This small molecule binds to this protein.
Small molecule (SMILES): Oc1cc(Cl)ccc1Oc1ccc(Cl)cc1Cl

Sequence of chain 2.A:
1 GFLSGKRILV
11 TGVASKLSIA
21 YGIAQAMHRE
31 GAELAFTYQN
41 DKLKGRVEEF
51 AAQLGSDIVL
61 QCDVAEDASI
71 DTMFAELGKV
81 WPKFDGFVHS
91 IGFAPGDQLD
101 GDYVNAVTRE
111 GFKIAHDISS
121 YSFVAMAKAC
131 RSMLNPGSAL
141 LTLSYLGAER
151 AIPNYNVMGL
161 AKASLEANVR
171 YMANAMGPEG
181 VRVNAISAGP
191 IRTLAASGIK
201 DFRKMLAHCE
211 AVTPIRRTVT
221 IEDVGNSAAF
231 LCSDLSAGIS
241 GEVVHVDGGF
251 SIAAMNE

Binding-site contacts:
Ligand atom C5 contacts residue NAD1 of chain 2.C at 3.3 Å.
Ligand atom C1 contacts residue NAD1 of chain 2.C at 3.5 Å.
Ligand atom C12 contacts residue LEU99 of chain 2.A at 3.9 Å (hydrophobic).
Ligand atom CL16 contacts residue ALA195 of chain 2.A at 3.5 Å.
Ligand atom C11 contacts residue LEU99 of chain 2.A at 4.2 Å (hydrophobic).
Ligand atom C3 contacts residue ALA196 of chain 2.A at 3.7 Å (hydrophobic).
Ligand atom CL14 contacts residue TYR145 of chain 2.A at 3.4 Å.
Ligand atom CL15 contacts residue PHE93 of chain 2.A at 3.7 Å.
Ligand atom C6 contacts residue NAD1 of chain 2.C at 3.2 Å.
Ligand atom O17 contacts residue TYR155 of chain 2.A at 2.6 Å (h-bond).
Ligand atom CL15 contacts residue ALA94 of chain 2.A at 3.1 Å.
Ligand atom C10 contacts residue GLY92 of chain 2.A at 3.3 Å.
Ligand atom CL14 contacts residue NAD1 of chain 2.C at 3.6 Å.
Ligand atom C6 contacts residue TYR155 of chain 2.A at 3.5 Å (hydrophobic).
Ligand atom C4 contacts residue ALA196 of chain 2.A at 3.8 Å (hydrophobic).
Ligand atom C3 contacts residue PHE202 of chain 2.A at 3.8 Å (hydrophobic).
Ligand atom C12 contacts residue ILE199 of chain 2.A at 3.9 Å (hydrophobic).
Ligand atom C13 contacts residue ILE199 of chain 2.A at 4.0 Å (hydrophobic).
Ligand atom O7 contacts residue NAD1 of chain 2.C at 2.9 Å (h-bond).
Ligand atom C2 contacts residue NAD1 of chain 2.C at 3.3 Å.
Ligand atom C9 contacts residue GLY92 of chain 2.A at 3.7 Å.
Ligand atom C1 contacts residue TYR155 of chain 2.A at 3.6 Å (hydrophobic).
Ligand atom C9 contacts residue ALA195 of chain 2.A at 3.4 Å (hydrophobic).
Ligand atom C1 contacts residue TYR145 of chain 2.A at 3.9 Å (hydrophobic).
Ligand atom CL16 contacts residue NAD1 of chain 2.C at 3.4 Å.
Ligand atom C8 contacts residue NAD1 of chain 2.C at 3.5 Å.
Ligand atom CL16 contacts residue GLY92 of chain 2.A at 3.3 Å.
Ligand atom C10 contacts residue ALA195 of chain 2.A at 3.9 Å (hydrophobic).
Ligand atom C10 contacts residue PHE93 of chain 2.A at 4.1 Å (hydrophobic).
Ligand atom C12 contacts residue MET158 of chain 2.A at 4.1 Å (hydrophobic).
Ligand atom O17 contacts residue NAD1 of chain 2.C at 2.4 Å (h-bond).
Ligand atom CL14 contacts residue PRO190 of chain 2.A at 3.8 Å.
Ligand atom C4 contacts residue NAD1 of chain 2.C at 2.8 Å.
Ligand atom C9 contacts residue NAD1 of chain 2.C at 3.8 Å.
Ligand atom C3 contacts residue NAD1 of chain 2.C at 2.9 Å.
Ligand atom C8 contacts residue ALA195 of chain 2.A at 3.7 Å (hydrophobic).
Ligand atom O7 contacts residue ALA195 of chain 2.A at 4.0 Å.
Ligand atom CL14 contacts residue PHE202 of chain 2.A at 3.9 Å.
Ligand atom CL15 contacts residue LEU99 of chain 2.A at 3.5 Å.
Ligand atom O17 contacts residue LYS162 of chain 2.A at 4.0 Å.